Sequence of chain 1.A:
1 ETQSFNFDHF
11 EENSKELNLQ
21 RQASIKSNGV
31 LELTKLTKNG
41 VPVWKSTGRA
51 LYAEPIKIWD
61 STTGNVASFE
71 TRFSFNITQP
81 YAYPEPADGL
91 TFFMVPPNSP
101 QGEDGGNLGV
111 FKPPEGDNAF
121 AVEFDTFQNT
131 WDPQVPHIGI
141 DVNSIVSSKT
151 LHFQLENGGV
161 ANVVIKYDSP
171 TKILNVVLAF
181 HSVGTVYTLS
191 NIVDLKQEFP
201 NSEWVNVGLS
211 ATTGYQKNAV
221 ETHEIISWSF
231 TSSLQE

Binding-site contacts:
Ligand atom C8 contacts residue GLY158 of chain 1.A at 2.9 Å.
Ligand atom C7 contacts residue GLY158 of chain 1.A at 3.3 Å.
Ligand atom C8 contacts residue VAL160 of chain 1.A at 3.1 Å (hydrophobic).
Ligand atom C1 contacts residue GLU224 of chain 1.A at 4.3 Å.
Ligand atom C6 contacts residue GLU224 of chain 1.A at 3.2 Å.
Ligand atom C2 contacts residue ASN76 of chain 1.A at 2.4 Å.
Ligand atom O6 contacts residue GLU224 of chain 1.A at 3.4 Å (salt-bridge).
Ligand atom C5 contacts residue GLU224 of chain 1.A at 3.9 Å.
Ligand atom C3 contacts residue GLY158 of chain 1.A at 4.1 Å.
Ligand atom C4 contacts residue ASN76 of chain 1.A at 4.1 Å.
Ligand atom N2 contacts residue GLY158 of chain 1.A at 2.7 Å (h-bond).
Ligand atom C5 contacts residue ASN76 of chain 1.A at 3.5 Å.
Ligand atom O3 contacts residue GLY158 of chain 1.A at 4.4 Å.
Ligand atom O7 contacts residue VAL160 of chain 1.A at 4.4 Å.
Ligand atom C8 contacts residue LEU36 of chain 1.A at 4.4 Å (hydrophobic).
Ligand atom C3 contacts residue ASN76 of chain 1.A at 3.6 Å.
Ligand atom C1 contacts residue ASN76 of chain 1.A at 1.4 Å.
Ligand atom O5 contacts residue GLU224 of chain 1.A at 3.4 Å (salt-bridge).
Ligand atom C1 contacts residue GLY158 of chain 1.A at 4.3 Å.
Ligand atom O7 contacts residue ASN76 of chain 1.A at 4.1 Å.
Ligand atom O7 contacts residue GLY158 of chain 1.A at 4.5 Å.
Ligand atom C7 contacts residue VAL160 of chain 1.A at 4.1 Å (hydrophobic).
Ligand atom C8 contacts residue THR222 of chain 1.A at 4.5 Å.
Ligand atom C7 contacts residue ASN76 of chain 1.A at 3.7 Å.
Ligand atom C8 contacts residue GLY159 of chain 1.A at 3.9 Å.
Ligand atom N2 contacts residue ASN76 of chain 1.A at 2.8 Å (h-bond).
Ligand atom C2 contacts residue GLY158 of chain 1.A at 3.9 Å.
Ligand atom O5 contacts residue ASN76 of chain 1.A at 2.3 Å (h-bond).

A protein and the small-molecule ligand that binds it are described below.
Small molecule (SMILES): CC(=O)N[C@H]1[C@H](O[C@H]2[C@H](O)[C@@H](NC(C)=O)CO[C@@H]2CO)O[C@H](CO)[C@@H](O)[C@@H]1O